This protein binds this small molecule.
Small molecule (SMILES): CC(=O)N[C@@H]1[C@@H](O)[C@H](O)[C@@H](CO)O[C@H]1O

Binding-site contacts:
Ligand atom N2 contacts residue ASN131 of chain 1.B at 2.9 Å (h-bond).
Ligand atom O5 contacts residue ASN131 of chain 1.B at 2.5 Å (h-bond).
Ligand atom C1 contacts residue ASN131 of chain 1.B at 1.5 Å.
Ligand atom C4 contacts residue ASN131 of chain 1.B at 4.3 Å.
Ligand atom C3 contacts residue ASN131 of chain 1.B at 3.9 Å.
Ligand atom C5 contacts residue ASN131 of chain 1.B at 3.8 Å.
Ligand atom C2 contacts residue ASN131 of chain 1.B at 2.5 Å.
Ligand atom C8 contacts residue ASN131 of chain 1.B at 3.9 Å.
Ligand atom C7 contacts residue ASN131 of chain 1.B at 3.3 Å.
Ligand atom O7 contacts residue ASN131 of chain 1.B at 3.3 Å (h-bond).

Sequence of chain 1.B:
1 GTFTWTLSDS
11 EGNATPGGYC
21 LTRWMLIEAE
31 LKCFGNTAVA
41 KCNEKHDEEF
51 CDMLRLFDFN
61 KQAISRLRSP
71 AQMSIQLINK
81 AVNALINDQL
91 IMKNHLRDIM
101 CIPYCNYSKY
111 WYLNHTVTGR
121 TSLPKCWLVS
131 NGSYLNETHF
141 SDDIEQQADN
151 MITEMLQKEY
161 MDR